Sequence of chain 2.A:
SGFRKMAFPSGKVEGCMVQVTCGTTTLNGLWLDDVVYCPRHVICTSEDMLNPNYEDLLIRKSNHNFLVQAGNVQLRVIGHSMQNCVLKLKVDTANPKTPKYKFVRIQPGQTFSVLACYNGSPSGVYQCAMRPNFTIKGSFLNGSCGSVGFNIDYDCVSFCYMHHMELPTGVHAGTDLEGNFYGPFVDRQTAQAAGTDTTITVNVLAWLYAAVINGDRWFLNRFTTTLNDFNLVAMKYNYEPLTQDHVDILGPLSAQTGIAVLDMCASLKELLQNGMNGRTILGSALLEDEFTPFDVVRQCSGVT

Sequence of chain 1.A:
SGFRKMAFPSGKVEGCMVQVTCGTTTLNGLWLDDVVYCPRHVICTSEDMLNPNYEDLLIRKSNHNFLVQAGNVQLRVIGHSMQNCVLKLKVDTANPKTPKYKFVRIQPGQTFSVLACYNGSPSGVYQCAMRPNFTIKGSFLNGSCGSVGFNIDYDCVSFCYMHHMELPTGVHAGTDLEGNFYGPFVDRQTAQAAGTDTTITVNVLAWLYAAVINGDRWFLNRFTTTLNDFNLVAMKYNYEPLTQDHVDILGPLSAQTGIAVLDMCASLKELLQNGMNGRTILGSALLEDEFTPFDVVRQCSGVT

Binding-site contacts:
Ligand atom O contacts residue GLU166 of chain 1.A at 3.0 Å (salt-bridge).
Ligand atom C9 contacts residue MET165 of chain 1.A at 3.8 Å (hydrophobic).
Ligand atom C9 contacts residue MET49 of chain 1.A at 3.3 Å (hydrophobic).
Ligand atom N2 contacts residue MET165 of chain 1.A at 3.8 Å.
Ligand atom O2 contacts residue PRO168 of chain 1.A at 3.5 Å.
Ligand atom C contacts residue MET165 of chain 1.A at 3.8 Å (hydrophobic).
Ligand atom O contacts residue MET165 of chain 1.A at 3.5 Å.
Ligand atom O2 contacts residue THR190 of chain 1.A at 3.4 Å (h-bond).
Ligand atom C10 contacts residue MET49 of chain 1.A at 3.5 Å (hydrophobic).
Ligand atom O1 contacts residue GLN189 of chain 1.A at 3.3 Å.
Ligand atom C3 contacts residue ASN142 of chain 1.A at 3.7 Å.
Ligand atom C5 contacts residue LEU141 of chain 1.A at 3.7 Å (hydrophobic).
Ligand atom N contacts residue GLU166 of chain 1.A at 3.6 Å.
Ligand atom C1 contacts residue ASN142 of chain 1.A at 3.6 Å.
Ligand atom C1 contacts residue CYS145 of chain 1.A at 3.8 Å (hydrophobic).
Ligand atom N1 contacts residue HIS164 of chain 1.A at 3.6 Å.
Ligand atom N contacts residue HIS163 of chain 1.A at 2.8 Å (h-bond).
Ligand atom C8 contacts residue HIS164 of chain 1.A at 3.5 Å.
Ligand atom C8 contacts residue MET165 of chain 1.A at 3.6 Å (hydrophobic).
Ligand atom C6 contacts residue GLU166 of chain 1.A at 3.7 Å.
Ligand atom C5 contacts residue GLU166 of chain 1.A at 3.4 Å.
Ligand atom C7 contacts residue MET165 of chain 1.A at 3.6 Å (hydrophobic).
Ligand atom O2 contacts residue GLN192 of chain 1.A at 3.7 Å.
Ligand atom C12 contacts residue GLU166 of chain 1.A at 3.7 Å.
Ligand atom C7 contacts residue HIS164 of chain 1.A at 3.8 Å.
Ligand atom C13 contacts residue THR190 of chain 1.A at 3.6 Å.
Ligand atom O1 contacts residue ARG188 of chain 1.A at 3.4 Å (salt-bridge).
Ligand atom N contacts residue PHE140 of chain 1.A at 3.8 Å.
Ligand atom C5 contacts residue PHE140 of chain 1.A at 3.4 Å (hydrophobic).
Ligand atom C14 contacts residue THR190 of chain 1.A at 3.5 Å.
Ligand atom C4 contacts residue LEU141 of chain 1.A at 3.5 Å (hydrophobic).
Ligand atom C6 contacts residue HIS163 of chain 1.A at 3.2 Å.
Ligand atom O2 contacts residue LEU167 of chain 1.A at 3.6 Å.
Ligand atom C15 contacts residue MET165 of chain 1.A at 3.7 Å (hydrophobic).
Ligand atom C4 contacts residue ASN142 of chain 1.A at 3.6 Å.
Ligand atom C8 contacts residue HIS41 of chain 1.A at 3.7 Å.
Ligand atom C10 contacts residue MET165 of chain 1.A at 3.8 Å (hydrophobic).
Ligand atom C10 contacts residue ARG188 of chain 1.A at 3.7 Å.
Ligand atom N2 contacts residue GLU166 of chain 1.A at 3.6 Å (salt-bridge).
Ligand atom C4 contacts residue GLU166 of chain 1.A at 3.7 Å.

This protein binds this small molecule.
Small molecule (SMILES): O=C(Cc1cccnc1)Nc1cccc(O[C@H]2CC(=O)N2)c1